Sequence of chain 1.A:
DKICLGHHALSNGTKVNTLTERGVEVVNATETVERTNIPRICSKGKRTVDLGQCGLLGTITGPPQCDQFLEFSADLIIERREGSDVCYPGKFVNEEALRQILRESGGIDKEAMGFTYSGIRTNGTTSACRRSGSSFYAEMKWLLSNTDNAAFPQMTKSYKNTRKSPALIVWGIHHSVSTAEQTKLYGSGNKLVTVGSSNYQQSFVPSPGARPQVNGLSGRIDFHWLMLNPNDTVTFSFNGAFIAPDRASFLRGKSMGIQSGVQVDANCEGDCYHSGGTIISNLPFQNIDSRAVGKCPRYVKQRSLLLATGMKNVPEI

A small-molecule ligand and the protein it binds are described below.
Small molecule (SMILES): CC(=O)N[C@@H]1[C@@H](O)[C@H](O)[C@@H](CO)O[C@H]1O

Binding-site contacts:
Ligand atom O6 contacts residue ALA29 of chain 1.A at 3.8 Å.
Ligand atom C2 contacts residue ASN28 of chain 1.A at 2.6 Å.
Ligand atom C8 contacts residue ASN28 of chain 1.A at 4.5 Å.
Ligand atom N2 contacts residue ASN28 of chain 1.A at 3.0 Å (h-bond).
Ligand atom O5 contacts residue ASN28 of chain 1.A at 2.4 Å (h-bond).
Ligand atom C6 contacts residue ALA29 of chain 1.A at 4.0 Å (hydrophobic).
Ligand atom O5 contacts residue ALA29 of chain 1.A at 4.1 Å.
Ligand atom C6 contacts residue THR30 of chain 1.A at 3.2 Å.
Ligand atom O6 contacts residue THR30 of chain 1.A at 3.0 Å (h-bond).
Ligand atom O5 contacts residue THR309 of chain 1.A at 4.1 Å.
Ligand atom O7 contacts residue ASN28 of chain 1.A at 3.2 Å (h-bond).
Ligand atom C5 contacts residue ASN28 of chain 1.A at 3.6 Å.
Ligand atom C1 contacts residue ASN28 of chain 1.A at 1.4 Å.
Ligand atom C5 contacts residue ALA29 of chain 1.A at 4.4 Å (hydrophobic).
Ligand atom C3 contacts residue ASN28 of chain 1.A at 3.9 Å.
Ligand atom C4 contacts residue ASN28 of chain 1.A at 4.3 Å.
Ligand atom C7 contacts residue ASN28 of chain 1.A at 3.3 Å.